Binding-site contacts:
Ligand atom CG contacts residue PRO536 of chain 1.HA at 4.5 Å (hydrophobic).
Ligand atom CD1 contacts residue ILE535 of chain 1.HA at 4.0 Å (hydrophobic).
Ligand atom CE1 contacts residue LEU413 of chain 1.HA at 4.2 Å (hydrophobic).
Ligand atom N contacts residue ILE535 of chain 1.HA at 3.7 Å.
Ligand atom CA contacts residue TYR537 of chain 1.HA at 4.5 Å (hydrophobic).
Ligand atom CD1 contacts residue THR488 of chain 1.HA at 4.2 Å.
Ligand atom CD1 contacts residue PHE402 of chain 1.HA at 4.0 Å (hydrophobic).
Ligand atom CD contacts residue TYR537 of chain 1.HA at 4.5 Å (hydrophobic).
Ligand atom C contacts residue HIS409 of chain 1.HA at 4.4 Å.
Ligand atom CD2 contacts residue ALA484 of chain 1.HA at 3.6 Å (hydrophobic).
Ligand atom CB contacts residue THR488 of chain 1.HA at 4.4 Å.
Ligand atom CB contacts residue LEU534 of chain 1.HA at 4.3 Å (hydrophobic).
Ligand atom O contacts residue PRO536 of chain 1.HA at 3.8 Å.
Ligand atom NE2 contacts residue PRO536 of chain 1.HA at 4.2 Å.
Ligand atom CG1 contacts residue THR488 of chain 1.HA at 4.2 Å.
Ligand atom CB contacts residue ILE535 of chain 1.HA at 4.2 Å (hydrophobic).
Ligand atom CB contacts residue GLU481 of chain 1.HA at 3.6 Å.
Ligand atom CD2 contacts residue THR488 of chain 1.HA at 4.2 Å.
Ligand atom CD1 contacts residue ILE535 of chain 1.HA at 4.0 Å (hydrophobic).
Ligand atom O contacts residue LEU534 of chain 1.HA at 4.3 Å.
Ligand atom CA contacts residue ILE535 of chain 1.HA at 3.8 Å (hydrophobic).
Ligand atom N contacts residue PRO536 of chain 1.HA at 4.2 Å.
Ligand atom CG contacts residue TYR537 of chain 1.HA at 3.2 Å (hydrophobic).
Ligand atom CD1 contacts residue LEU413 of chain 1.HA at 4.1 Å (hydrophobic).
Ligand atom O contacts residue HIS409 of chain 1.HA at 3.6 Å.
Ligand atom CB contacts residue TYR533 of chain 1.HA at 3.6 Å (hydrophobic).
Ligand atom CG contacts residue TYR533 of chain 1.HA at 3.3 Å (hydrophobic).
Ligand atom ND2 contacts residue TYR533 of chain 1.HA at 3.7 Å.
Ligand atom OD1 contacts residue TYR533 of chain 1.HA at 3.4 Å.
Ligand atom CD2 contacts residue MET485 of chain 1.HA at 4.0 Å (hydrophobic).
Ligand atom CD1 contacts residue GLN538 of chain 1.HA at 3.1 Å.
Ligand atom CB contacts residue TYR537 of chain 1.HA at 3.0 Å (hydrophobic).

Sequence of chain 1.HA:
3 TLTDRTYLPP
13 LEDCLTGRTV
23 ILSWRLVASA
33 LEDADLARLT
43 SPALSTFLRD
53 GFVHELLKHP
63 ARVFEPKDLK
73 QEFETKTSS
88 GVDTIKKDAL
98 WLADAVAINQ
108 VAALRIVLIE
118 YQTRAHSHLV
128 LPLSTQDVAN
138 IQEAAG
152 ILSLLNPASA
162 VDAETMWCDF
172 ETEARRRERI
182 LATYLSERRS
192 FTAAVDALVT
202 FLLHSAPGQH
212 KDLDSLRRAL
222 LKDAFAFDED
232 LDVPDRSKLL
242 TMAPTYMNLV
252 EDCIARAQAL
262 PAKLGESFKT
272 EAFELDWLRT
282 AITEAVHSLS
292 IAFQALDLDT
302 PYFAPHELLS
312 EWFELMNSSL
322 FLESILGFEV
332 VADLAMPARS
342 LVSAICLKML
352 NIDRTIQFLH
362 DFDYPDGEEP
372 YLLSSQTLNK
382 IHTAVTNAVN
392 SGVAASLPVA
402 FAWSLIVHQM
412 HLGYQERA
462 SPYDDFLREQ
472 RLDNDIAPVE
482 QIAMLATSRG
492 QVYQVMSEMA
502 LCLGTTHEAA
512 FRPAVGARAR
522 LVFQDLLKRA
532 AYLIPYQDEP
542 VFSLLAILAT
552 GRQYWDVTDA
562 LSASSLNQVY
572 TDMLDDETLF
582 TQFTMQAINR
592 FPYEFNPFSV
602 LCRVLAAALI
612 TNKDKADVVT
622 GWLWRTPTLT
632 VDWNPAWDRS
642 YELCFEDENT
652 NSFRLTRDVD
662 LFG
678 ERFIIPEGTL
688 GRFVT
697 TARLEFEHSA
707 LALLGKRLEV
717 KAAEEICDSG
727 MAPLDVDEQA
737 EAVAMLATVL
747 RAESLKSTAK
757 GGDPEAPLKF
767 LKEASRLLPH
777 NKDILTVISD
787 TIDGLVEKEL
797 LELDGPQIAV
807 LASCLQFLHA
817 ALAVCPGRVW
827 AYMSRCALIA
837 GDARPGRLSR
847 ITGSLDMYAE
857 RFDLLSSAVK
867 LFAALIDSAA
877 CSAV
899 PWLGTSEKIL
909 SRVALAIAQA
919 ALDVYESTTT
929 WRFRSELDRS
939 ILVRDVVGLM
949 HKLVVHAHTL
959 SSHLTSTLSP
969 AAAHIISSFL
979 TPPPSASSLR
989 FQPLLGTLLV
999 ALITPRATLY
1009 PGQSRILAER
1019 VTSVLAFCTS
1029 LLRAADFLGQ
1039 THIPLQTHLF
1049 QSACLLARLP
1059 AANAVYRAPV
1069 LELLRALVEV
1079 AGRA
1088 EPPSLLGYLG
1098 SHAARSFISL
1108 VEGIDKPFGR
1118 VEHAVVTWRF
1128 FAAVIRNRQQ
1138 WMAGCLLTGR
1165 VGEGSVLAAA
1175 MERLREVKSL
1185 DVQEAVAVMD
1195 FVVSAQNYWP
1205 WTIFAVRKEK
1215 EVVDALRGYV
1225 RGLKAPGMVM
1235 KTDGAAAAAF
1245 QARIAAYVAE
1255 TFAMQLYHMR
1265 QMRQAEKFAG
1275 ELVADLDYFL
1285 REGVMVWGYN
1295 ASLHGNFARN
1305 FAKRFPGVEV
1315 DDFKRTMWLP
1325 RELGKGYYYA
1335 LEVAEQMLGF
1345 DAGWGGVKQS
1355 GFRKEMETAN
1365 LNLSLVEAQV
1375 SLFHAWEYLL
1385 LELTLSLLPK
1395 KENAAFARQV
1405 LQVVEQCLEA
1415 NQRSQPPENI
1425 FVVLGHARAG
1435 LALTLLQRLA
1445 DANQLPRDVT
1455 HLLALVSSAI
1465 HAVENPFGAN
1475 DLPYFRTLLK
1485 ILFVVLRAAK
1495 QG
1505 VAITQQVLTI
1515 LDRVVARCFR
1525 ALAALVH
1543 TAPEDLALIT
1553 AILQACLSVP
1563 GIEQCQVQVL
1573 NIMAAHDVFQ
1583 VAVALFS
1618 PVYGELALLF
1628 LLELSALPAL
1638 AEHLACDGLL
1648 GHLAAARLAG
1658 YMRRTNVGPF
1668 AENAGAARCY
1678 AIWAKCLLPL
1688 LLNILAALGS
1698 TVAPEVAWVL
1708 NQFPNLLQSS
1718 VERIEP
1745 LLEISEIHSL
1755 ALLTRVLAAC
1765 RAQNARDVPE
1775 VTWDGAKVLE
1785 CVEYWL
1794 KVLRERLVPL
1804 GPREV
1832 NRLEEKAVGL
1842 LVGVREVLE

This protein binds this small molecule.
Small molecule (SMILES): CC[C@H](C)[C@H](NC(=O)[C@H](CO)NC(=O)[C@H](CC(=O)O)NC(=O)[C@@H](N)CCC(=O)O)C(=O)N[C@@H](CC(C)C)C(=O)N[C@@H](CCC(N)=O)C(=O)N1CCC[C@H]1C(=O)NCC(=O)N[C@@H](C)C(=O)N[C@@H](Cc1ccccc1)C(=O)N[C@@H](CO)C(=O)N[C@@H](C)C(=O)N[C@H](C=O)CC(N)=O